Sequence of chain 1.A:
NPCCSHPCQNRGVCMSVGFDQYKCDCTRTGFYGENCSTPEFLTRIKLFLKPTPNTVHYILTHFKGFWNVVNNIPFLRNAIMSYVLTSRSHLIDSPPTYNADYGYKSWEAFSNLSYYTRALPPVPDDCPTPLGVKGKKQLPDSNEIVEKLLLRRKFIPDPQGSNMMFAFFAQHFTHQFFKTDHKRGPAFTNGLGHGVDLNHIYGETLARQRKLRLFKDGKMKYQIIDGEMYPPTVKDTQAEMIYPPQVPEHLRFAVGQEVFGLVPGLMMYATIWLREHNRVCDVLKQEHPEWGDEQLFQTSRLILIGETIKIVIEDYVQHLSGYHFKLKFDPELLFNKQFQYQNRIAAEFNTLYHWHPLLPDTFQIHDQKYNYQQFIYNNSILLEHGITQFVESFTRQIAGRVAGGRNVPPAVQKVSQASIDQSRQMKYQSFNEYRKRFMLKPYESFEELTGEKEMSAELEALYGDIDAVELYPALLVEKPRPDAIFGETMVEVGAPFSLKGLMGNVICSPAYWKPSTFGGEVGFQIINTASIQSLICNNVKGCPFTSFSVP

The small molecule below binds the protein below.
Small molecule (SMILES): Cc1ccc(Cl)c(Nc2ccccc2C(=O)O)c1Cl

Binding-site contacts:
Ligand atom C4 contacts residue ALA495 of chain 1.A at 3.9 Å (hydrophobic).
Ligand atom C4 contacts residue GLY494 of chain 1.A at 3.7 Å.
Ligand atom CL1 contacts residue LEU499 of chain 1.A at 3.5 Å.
Ligand atom C7B contacts residue ALA495 of chain 1.A at 4.1 Å (hydrophobic).
Ligand atom OH contacts residue SER498 of chain 1.A at 3.6 Å (h-bond).
Ligand atom C5 contacts residue MET490 of chain 1.A at 4.0 Å (hydrophobic).
Ligand atom C2B contacts residue ALA495 of chain 1.A at 3.5 Å (hydrophobic).
Ligand atom OH contacts residue TYR353 of chain 1.A at 2.6 Å (h-bond).
Ligand atom C1B contacts residue VAL317 of chain 1.A at 3.6 Å (hydrophobic).
Ligand atom C6 contacts residue TRP355 of chain 1.A at 4.0 Å (hydrophobic).
Ligand atom C7B contacts residue LEU499 of chain 1.A at 4.0 Å (hydrophobic).
Ligand atom OXT contacts residue SER498 of chain 1.A at 2.6 Å (h-bond).
Ligand atom C2B contacts residue VAL317 of chain 1.A at 3.5 Å (hydrophobic).
Ligand atom C7B contacts residue ARG88 of chain 1.A at 4.0 Å.
Ligand atom C1 contacts residue LEU320 of chain 1.A at 4.1 Å (hydrophobic).
Ligand atom C1 contacts residue SER498 of chain 1.A at 4.0 Å.
Ligand atom C4B contacts residue SER321 of chain 1.A at 3.9 Å.
Ligand atom C7 contacts residue SER498 of chain 1.A at 3.2 Å.
Ligand atom C4 contacts residue MET490 of chain 1.A at 3.4 Å (hydrophobic).
Ligand atom CL2 contacts residue SER321 of chain 1.A at 4.1 Å.
Ligand atom CL2 contacts residue LEU320 of chain 1.A at 3.5 Å.
Ligand atom C6 contacts residue TYR353 of chain 1.A at 3.6 Å (hydrophobic).
Ligand atom C5B contacts residue SER321 of chain 1.A at 3.5 Å.
Ligand atom C5 contacts residue TRP355 of chain 1.A at 3.8 Å (hydrophobic).
Ligand atom C4B contacts residue TYR323 of chain 1.A at 3.6 Å (hydrophobic).
Ligand atom C3 contacts residue GLY494 of chain 1.A at 4.0 Å.
Ligand atom CL1 contacts residue ALA495 of chain 1.A at 3.6 Å.
Ligand atom C4 contacts residue VAL491 of chain 1.A at 4.0 Å (hydrophobic).
Ligand atom C7 contacts residue TYR353 of chain 1.A at 3.7 Å (hydrophobic).
Ligand atom CL1 contacts residue VAL317 of chain 1.A at 3.8 Å.
Ligand atom C5B contacts residue VAL491 of chain 1.A at 3.9 Å (hydrophobic).
Ligand atom C3B contacts residue VAL317 of chain 1.A at 4.0 Å (hydrophobic).
Ligand atom C5 contacts residue GLY494 of chain 1.A at 3.7 Å.
Ligand atom OH contacts residue TYR316 of chain 1.A at 3.6 Å.
Ligand atom C1B contacts residue ALA495 of chain 1.A at 4.0 Å (hydrophobic).
Ligand atom N contacts residue VAL317 of chain 1.A at 3.9 Å.
Ligand atom OXT contacts residue VAL317 of chain 1.A at 3.3 Å.
Ligand atom C3 contacts residue ALA495 of chain 1.A at 3.7 Å (hydrophobic).
Ligand atom C7B contacts residue VAL84 of chain 1.A at 4.0 Å (hydrophobic).
Ligand atom C3B contacts residue ALA495 of chain 1.A at 3.8 Å (hydrophobic).